Sequence of chain 1.E:
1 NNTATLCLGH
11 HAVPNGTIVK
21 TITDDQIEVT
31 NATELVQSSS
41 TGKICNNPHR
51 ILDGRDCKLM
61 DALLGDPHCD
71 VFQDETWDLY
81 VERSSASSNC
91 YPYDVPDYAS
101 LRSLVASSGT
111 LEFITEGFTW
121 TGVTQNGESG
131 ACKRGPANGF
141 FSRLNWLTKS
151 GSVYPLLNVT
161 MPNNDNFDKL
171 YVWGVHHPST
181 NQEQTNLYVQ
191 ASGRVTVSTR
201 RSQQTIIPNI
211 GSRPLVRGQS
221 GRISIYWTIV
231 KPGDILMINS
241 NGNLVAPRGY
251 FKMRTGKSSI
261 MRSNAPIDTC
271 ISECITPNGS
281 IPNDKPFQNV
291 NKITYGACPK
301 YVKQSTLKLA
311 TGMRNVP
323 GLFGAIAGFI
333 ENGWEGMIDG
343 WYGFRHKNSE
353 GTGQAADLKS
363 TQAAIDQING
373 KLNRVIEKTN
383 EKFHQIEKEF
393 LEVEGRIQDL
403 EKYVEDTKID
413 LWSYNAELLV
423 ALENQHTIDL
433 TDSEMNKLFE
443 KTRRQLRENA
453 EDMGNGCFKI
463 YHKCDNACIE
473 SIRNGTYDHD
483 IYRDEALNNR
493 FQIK

Binding-site contacts:
Ligand atom C3 contacts residue VAL290 of chain 1.E at 4.2 Å (hydrophobic).
Ligand atom C1 contacts residue ASN291 of chain 1.E at 3.8 Å.
Ligand atom C1 contacts residue ASN278 of chain 1.E at 1.4 Å.
Ligand atom C2 contacts residue VAL290 of chain 1.E at 3.9 Å (hydrophobic).
Ligand atom N2 contacts residue ASN278 of chain 1.E at 2.7 Å (h-bond).
Ligand atom C7 contacts residue VAL290 of chain 1.E at 4.4 Å (hydrophobic).
Ligand atom C2 contacts residue ASN278 of chain 1.E at 2.2 Å.
Ligand atom C8 contacts residue SER38 of chain 1.E at 3.9 Å.
Ligand atom N2 contacts residue VAL290 of chain 1.E at 3.4 Å (h-bond).
Ligand atom C4 contacts residue ASN278 of chain 1.E at 4.1 Å.
Ligand atom C8 contacts residue VAL290 of chain 1.E at 4.2 Å (hydrophobic).
Ligand atom C5 contacts residue ASN291 of chain 1.E at 4.4 Å.
Ligand atom O7 contacts residue ASN278 of chain 1.E at 3.2 Å (h-bond).
Ligand atom C1 contacts residue VAL290 of chain 1.E at 3.5 Å (hydrophobic).
Ligand atom O5 contacts residue ASN278 of chain 1.E at 2.3 Å (h-bond).
Ligand atom C8 contacts residue ASN278 of chain 1.E at 4.4 Å.
Ligand atom O5 contacts residue ASN291 of chain 1.E at 3.7 Å.
Ligand atom C5 contacts residue ASN278 of chain 1.E at 3.6 Å.
Ligand atom C3 contacts residue ASN278 of chain 1.E at 3.6 Å.
Ligand atom C7 contacts residue ASN278 of chain 1.E at 3.2 Å.

A protein and the small-molecule ligand that binds it are described below.
Small molecule (SMILES): CC(=O)N[C@@H]1[C@@H](O)[C@H](O)[C@@H](CO)O[C@H]1O